Binding-site contacts:
Ligand atom O7' contacts residue TYR158 of chain 1.A at 3.5 Å (h-bond).
Ligand atom C8' contacts residue HIS187 of chain 1.A at 3.6 Å.
Ligand atom C4 contacts residue TYR14 of chain 1.A at 3.5 Å (hydrophobic).
Ligand atom C4C contacts residue TYR14 of chain 1.A at 3.4 Å (hydrophobic).
Ligand atom O3' contacts residue LYS103 of chain 1.A at 2.6 Å (salt-bridge).
Ligand atom O2 contacts residue LEU42 of chain 1.B at 3.4 Å (h-bond).
Ligand atom N1 contacts residue TYR14 of chain 1.A at 3.6 Å.
Ligand atom C5 contacts residue ARG162 of chain 1.A at 3.5 Å.
Ligand atom O1A contacts residue ARG162 of chain 1.A at 3.4 Å (salt-bridge).
Ligand atom O'Q contacts residue ASN183 of chain 1.A at 3.5 Å (h-bond).
Ligand atom O2B contacts residue ARG18 of chain 1.A at 3.2 Å (salt-bridge).
Ligand atom C6' contacts residue ARG162 of chain 1.A at 2.9 Å.
Ligand atom O5' contacts residue ARG162 of chain 1.A at 2.7 Å (salt-bridge).
Ligand atom O4 contacts residue LYS171 of chain 1.A at 3.1 Å (salt-bridge).
Ligand atom C6 contacts residue ARG162 of chain 1.A at 3.4 Å.
Ligand atom C5' contacts residue ARG162 of chain 1.A at 3.2 Å.
Ligand atom O2B contacts residue TYR14 of chain 1.A at 3.1 Å (h-bond).
Ligand atom O4C contacts residue TYR14 of chain 1.A at 2.8 Å (h-bond).
Ligand atom C4' contacts residue NAD1 of chain 1.E at 3.6 Å.
Ligand atom O7' contacts residue HIS187 of chain 1.A at 2.8 Å.
Ligand atom O1A contacts residue THR160 of chain 1.A at 3.0 Å (h-bond).
Ligand atom N3 contacts residue TYR14 of chain 1.A at 3.4 Å.
Ligand atom C1' contacts residue ARG162 of chain 1.A at 3.7 Å.
Ligand atom O'Q contacts residue LYS171 of chain 1.A at 3.0 Å (salt-bridge).
Ligand atom O3A contacts residue ARG162 of chain 1.A at 3.6 Å (salt-bridge).
Ligand atom O4' contacts residue NAD1 of chain 1.E at 3.2 Å.
Ligand atom O2 contacts residue GLY41 of chain 1.B at 3.1 Å.
Ligand atom C5C contacts residue TYR14 of chain 1.A at 3.1 Å (hydrophobic).
Ligand atom O'Q contacts residue TYR166 of chain 1.A at 3.5 Å.
Ligand atom C7' contacts residue HIS187 of chain 1.A at 3.4 Å.
Ligand atom O2 contacts residue TYR14 of chain 1.A at 3.4 Å.
Ligand atom C2 contacts residue TYR14 of chain 1.A at 3.4 Å (hydrophobic).
Ligand atom N2' contacts residue NAD1 of chain 1.E at 3.0 Å (h-bond).
Ligand atom O'P contacts residue ARG162 of chain 1.A at 2.0 Å (salt-bridge).
Ligand atom O3' contacts residue NAD1 of chain 1.E at 3.5 Å.
Ligand atom C4 contacts residue TRP165 of chain 1.A at 3.6 Å (hydrophobic).
Ligand atom C3' contacts residue NAD1 of chain 1.E at 3.1 Å.
Ligand atom O4 contacts residue TYR14 of chain 1.A at 3.7 Å.
Ligand atom O4 contacts residue TRP165 of chain 1.A at 3.4 Å.
Ligand atom O3B contacts residue NAD1 of chain 1.E at 3.4 Å.

Sequence of chain 1.B:
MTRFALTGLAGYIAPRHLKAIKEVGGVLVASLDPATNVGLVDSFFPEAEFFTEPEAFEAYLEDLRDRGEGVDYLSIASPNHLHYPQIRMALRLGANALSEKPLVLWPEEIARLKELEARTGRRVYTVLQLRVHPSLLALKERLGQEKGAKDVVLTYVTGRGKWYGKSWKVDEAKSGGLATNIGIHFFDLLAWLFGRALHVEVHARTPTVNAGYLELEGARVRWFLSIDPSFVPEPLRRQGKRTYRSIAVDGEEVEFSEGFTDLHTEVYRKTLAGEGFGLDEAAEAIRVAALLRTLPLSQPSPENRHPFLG

Sequence of chain 1.A:
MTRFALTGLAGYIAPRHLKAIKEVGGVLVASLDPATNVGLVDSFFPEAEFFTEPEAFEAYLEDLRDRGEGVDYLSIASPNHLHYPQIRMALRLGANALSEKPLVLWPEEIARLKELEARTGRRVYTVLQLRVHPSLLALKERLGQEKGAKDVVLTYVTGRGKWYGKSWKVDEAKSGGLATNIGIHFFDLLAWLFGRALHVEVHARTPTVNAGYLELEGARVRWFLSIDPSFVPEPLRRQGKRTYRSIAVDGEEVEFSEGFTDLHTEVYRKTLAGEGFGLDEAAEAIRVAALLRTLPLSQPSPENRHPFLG

The small molecule below binds the protein below.
Small molecule (SMILES): CC(=O)N[C@H]1[C@@H](O[P](=O)(O)O[P](=O)(O)OC[C@H]2O[C@@H](n3ccc(=O)[nH]c3=O)[C@H](O)[C@@H]2O)O[C@H](C(=O)O)[C@@H](O)[C@@H]1O